Sequence of chain 60.E:
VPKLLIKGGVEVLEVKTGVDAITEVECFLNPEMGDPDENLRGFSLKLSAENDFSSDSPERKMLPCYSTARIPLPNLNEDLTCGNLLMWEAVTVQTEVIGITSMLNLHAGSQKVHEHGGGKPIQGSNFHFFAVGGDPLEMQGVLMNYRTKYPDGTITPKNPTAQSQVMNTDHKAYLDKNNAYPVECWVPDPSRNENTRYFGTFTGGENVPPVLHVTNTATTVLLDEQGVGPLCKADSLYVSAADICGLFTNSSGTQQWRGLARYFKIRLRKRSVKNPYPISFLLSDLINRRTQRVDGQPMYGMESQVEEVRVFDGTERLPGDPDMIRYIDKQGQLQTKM

A small-molecule ligand and the protein it binds are described below.
Small molecule (SMILES): CC(=O)N[C@H]1[C@H]([C@H](O)[C@H](O)CO)O[C@@](O[C@H](CO)[C@@H](O)[C@@H]2O[C@@H](C(=O)O)C[C@H](O)[C@H]2NC(C)=O)(C(=O)O)C[C@@H]1O

Binding-site contacts:
Ligand atom C9 contacts residue LYS68 of chain 60.A at 3.8 Å.
Ligand atom C1 contacts residue THR276 of chain 60.A at 3.5 Å.
Ligand atom C8 contacts residue GLN278 of chain 60.A at 3.7 Å.
Ligand atom C10 contacts residue ASN272 of chain 60.A at 3.7 Å.
Ligand atom C11 contacts residue PHE270 of chain 60.A at 3.8 Å (hydrophobic).
Ligand atom O9 contacts residue LYS68 of chain 60.A at 2.8 Å (salt-bridge).
Ligand atom C5 contacts residue ASN272 of chain 60.A at 3.9 Å.
Ligand atom O1A contacts residue THR276 of chain 60.A at 3.4 Å (h-bond).
Ligand atom C11 contacts residue PHE65 of chain 60.A at 3.7 Å (hydrophobic).
Ligand atom C11 contacts residue GLN278 of chain 60.A at 3.4 Å.
Ligand atom O8 contacts residue ASN272 of chain 60.A at 3.5 Å (h-bond).
Ligand atom N5 contacts residue GLN278 of chain 60.A at 3.7 Å.
Ligand atom C1 contacts residue LYS68 of chain 60.A at 3.8 Å.
Ligand atom O8 contacts residue THR276 of chain 60.A at 3.2 Å.
Ligand atom C10 contacts residue GLN278 of chain 60.A at 4.0 Å.
Ligand atom O8 contacts residue GLN278 of chain 60.A at 3.5 Å (h-bond).
Ligand atom O1B contacts residue SER274 of chain 60.A at 3.9 Å.
Ligand atom C4 contacts residue ASN272 of chain 60.A at 4.0 Å.
Ligand atom C11 contacts residue PHE75 of chain 60.B at 3.5 Å (hydrophobic).
Ligand atom O1B contacts residue LYS68 of chain 60.A at 3.7 Å.
Ligand atom O1B contacts residue ASN272 of chain 60.A at 3.7 Å.
Ligand atom O10 contacts residue PHE75 of chain 60.B at 3.5 Å.
Ligand atom C6 contacts residue ASN272 of chain 60.A at 3.5 Å.
Ligand atom C11 contacts residue THR276 of chain 60.A at 3.7 Å.
Ligand atom C10 contacts residue LEU62 of chain 60.A at 3.9 Å (hydrophobic).
Ligand atom C11 contacts residue ASN272 of chain 60.A at 3.4 Å.
Ligand atom O1A contacts residue LYS68 of chain 60.A at 3.2 Å (salt-bridge).
Ligand atom O1B contacts residue THR276 of chain 60.A at 2.8 Å (h-bond).
Ligand atom C11 contacts residue LEU62 of chain 60.A at 4.0 Å (hydrophobic).
Ligand atom C7 contacts residue GLN278 of chain 60.A at 3.8 Å.
Ligand atom C11 contacts residue HIS138 of chain 60.E at 3.4 Å.
Ligand atom N5 contacts residue ASN272 of chain 60.A at 3.1 Å (h-bond).
Ligand atom O9 contacts residue LEU67 of chain 60.A at 3.2 Å.
Ligand atom C9 contacts residue GLN278 of chain 60.A at 3.2 Å.
Ligand atom C9 contacts residue LEU67 of chain 60.A at 3.9 Å (hydrophobic).
Ligand atom O8 contacts residue LYS68 of chain 60.A at 3.9 Å.
Ligand atom O1A contacts residue SER274 of chain 60.A at 2.3 Å (h-bond).
Ligand atom O10 contacts residue LEU62 of chain 60.A at 3.6 Å.
Ligand atom C10 contacts residue PHE75 of chain 60.B at 3.9 Å (hydrophobic).
Ligand atom C1 contacts residue SER274 of chain 60.A at 3.4 Å.

Sequence of chain 60.B:
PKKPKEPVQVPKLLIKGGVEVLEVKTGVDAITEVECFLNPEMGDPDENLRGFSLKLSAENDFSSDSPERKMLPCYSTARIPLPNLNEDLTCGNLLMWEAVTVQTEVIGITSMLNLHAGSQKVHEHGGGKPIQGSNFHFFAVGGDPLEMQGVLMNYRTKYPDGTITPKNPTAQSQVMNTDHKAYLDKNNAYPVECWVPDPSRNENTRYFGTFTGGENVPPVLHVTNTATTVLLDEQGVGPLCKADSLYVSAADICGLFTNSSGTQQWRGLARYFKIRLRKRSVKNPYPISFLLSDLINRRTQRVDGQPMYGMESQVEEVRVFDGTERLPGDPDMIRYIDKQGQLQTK

Sequence of chain 60.A:
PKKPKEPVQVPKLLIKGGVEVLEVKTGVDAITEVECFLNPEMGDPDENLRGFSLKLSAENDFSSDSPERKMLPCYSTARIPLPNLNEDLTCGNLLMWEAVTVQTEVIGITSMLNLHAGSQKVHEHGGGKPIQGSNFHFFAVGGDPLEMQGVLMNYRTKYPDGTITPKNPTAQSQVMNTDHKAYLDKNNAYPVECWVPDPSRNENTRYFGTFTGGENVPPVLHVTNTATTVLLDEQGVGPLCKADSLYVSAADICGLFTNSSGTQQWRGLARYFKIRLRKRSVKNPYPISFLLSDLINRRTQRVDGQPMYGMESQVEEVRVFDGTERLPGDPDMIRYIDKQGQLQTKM